The protein below binds the small molecule below.
Small molecule (SMILES): C=C(C)[C@@H]1CC[C@]2(C)O[C@@H]2C1

Binding-site contacts:
Ligand atom C21 contacts residue LEU124 of chain 1.B at 3.5 Å (hydrophobic).
Ligand atom O14 contacts residue TYR139 of chain 1.B at 3.5 Å (h-bond).
Ligand atom C8 contacts residue MET57 of chain 1.B at 3.0 Å (hydrophobic).
Ligand atom C7 contacts residue TYR139 of chain 1.B at 3.5 Å (hydrophobic).
Ligand atom C6 contacts residue TYR139 of chain 1.B at 4.3 Å (hydrophobic).
Ligand atom C3 contacts residue MET57 of chain 1.B at 4.3 Å (hydrophobic).
Ligand atom O14 contacts residue LEU135 of chain 1.B at 4.2 Å.
Ligand atom O14 contacts residue VAL59 of chain 1.B at 4.2 Å.
Ligand atom C5 contacts residue LEU124 of chain 1.B at 3.5 Å (hydrophobic).
Ligand atom C3 contacts residue LEU124 of chain 1.B at 4.3 Å (hydrophobic).
Ligand atom C17 contacts residue TYR139 of chain 1.B at 4.1 Å (hydrophobic).
Ligand atom O14 contacts residue LEU124 of chain 1.B at 4.4 Å.
Ligand atom C2 contacts residue MET61 of chain 1.B at 3.8 Å (hydrophobic).
Ligand atom C8 contacts residue TYR103 of chain 1.B at 3.7 Å (hydrophobic).
Ligand atom C4 contacts residue VAL101 of chain 1.B at 4.1 Å (hydrophobic).
Ligand atom C7 contacts residue VAL59 of chain 1.B at 3.8 Å (hydrophobic).
Ligand atom C22 contacts residue PHE73 of chain 1.B at 3.4 Å (hydrophobic).
Ligand atom C6 contacts residue PHE73 of chain 1.B at 4.2 Å (hydrophobic).
Ligand atom C2 contacts residue TYR139 of chain 1.B at 3.5 Å (hydrophobic).
Ligand atom C17 contacts residue PHE73 of chain 1.B at 4.2 Å (hydrophobic).
Ligand atom C5 contacts residue VAL101 of chain 1.B at 4.2 Å (hydrophobic).
Ligand atom C2 contacts residue VAL59 of chain 1.B at 4.4 Å (hydrophobic).
Ligand atom C22 contacts residue PHE122 of chain 1.B at 3.8 Å (hydrophobic).
Ligand atom C22 contacts residue TYR139 of chain 1.B at 3.3 Å (hydrophobic).
Ligand atom C21 contacts residue PHE109 of chain 1.B at 3.9 Å (hydrophobic).

Sequence of chain 1.B:
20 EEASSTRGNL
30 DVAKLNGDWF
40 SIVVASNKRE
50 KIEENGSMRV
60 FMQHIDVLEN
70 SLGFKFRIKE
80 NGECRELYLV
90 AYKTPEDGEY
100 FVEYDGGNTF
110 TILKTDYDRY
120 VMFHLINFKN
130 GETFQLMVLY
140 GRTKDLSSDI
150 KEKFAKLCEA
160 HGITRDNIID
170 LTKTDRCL